Binding-site contacts:
Ligand atom C8 contacts residue ASN75 of chain 1.E at 4.1 Å.
Ligand atom C3 contacts residue ASN75 of chain 1.E at 3.6 Å.
Ligand atom O6 contacts residue GLU113 of chain 1.E at 3.9 Å.
Ligand atom C6 contacts residue GLU113 of chain 1.E at 3.8 Å.
Ligand atom C2 contacts residue PHE114 of chain 1.E at 4.3 Å (hydrophobic).
Ligand atom C8 contacts residue GLN74 of chain 1.E at 3.6 Å.
Ligand atom C5 contacts residue PHE114 of chain 1.E at 3.6 Å (hydrophobic).
Ligand atom C5 contacts residue GLU113 of chain 1.E at 4.5 Å.
Ligand atom C6 contacts residue ILE115 of chain 1.E at 3.1 Å (hydrophobic).
Ligand atom C4 contacts residue ILE115 of chain 1.E at 4.4 Å (hydrophobic).
Ligand atom C3 contacts residue PHE114 of chain 1.E at 4.0 Å (hydrophobic).
Ligand atom O5 contacts residue GLU113 of chain 1.E at 4.0 Å.
Ligand atom C5 contacts residue ASN75 of chain 1.E at 3.6 Å.
Ligand atom C7 contacts residue ASN75 of chain 1.E at 3.1 Å.
Ligand atom C4 contacts residue ASN75 of chain 1.E at 4.1 Å.
Ligand atom C1 contacts residue PHE114 of chain 1.E at 3.6 Å (hydrophobic).
Ligand atom O5 contacts residue PHE114 of chain 1.E at 4.0 Å.
Ligand atom C1 contacts residue ASN75 of chain 1.E at 1.4 Å.
Ligand atom N2 contacts residue ASN75 of chain 1.E at 2.7 Å (h-bond).
Ligand atom C2 contacts residue ASN75 of chain 1.E at 2.2 Å.
Ligand atom O7 contacts residue ASN75 of chain 1.E at 3.4 Å (h-bond).
Ligand atom O6 contacts residue ILE115 of chain 1.E at 4.5 Å.
Ligand atom C5 contacts residue ILE115 of chain 1.E at 3.5 Å (hydrophobic).
Ligand atom O5 contacts residue ASN75 of chain 1.E at 2.4 Å (h-bond).
Ligand atom O4 contacts residue ILE115 of chain 1.E at 4.1 Å.
Ligand atom C4 contacts residue PHE114 of chain 1.E at 4.3 Å (hydrophobic).

Sequence of chain 1.E:
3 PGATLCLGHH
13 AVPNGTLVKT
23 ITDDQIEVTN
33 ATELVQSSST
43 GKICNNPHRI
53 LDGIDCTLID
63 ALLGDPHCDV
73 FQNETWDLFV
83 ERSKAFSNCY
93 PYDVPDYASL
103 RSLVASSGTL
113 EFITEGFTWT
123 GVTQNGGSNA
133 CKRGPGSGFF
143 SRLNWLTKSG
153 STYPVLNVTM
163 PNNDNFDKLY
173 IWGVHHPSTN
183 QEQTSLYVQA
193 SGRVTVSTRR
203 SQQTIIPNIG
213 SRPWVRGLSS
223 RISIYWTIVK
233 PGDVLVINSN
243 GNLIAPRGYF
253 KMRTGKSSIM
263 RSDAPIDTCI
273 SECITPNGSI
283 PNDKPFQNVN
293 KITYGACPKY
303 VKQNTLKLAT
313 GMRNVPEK

The protein below binds the small molecule below.
Small molecule (SMILES): CC(=O)N[C@@H]1[C@@H](O)[C@H](O)[C@@H](CO)O[C@H]1O